Sequence of chain 1.B:
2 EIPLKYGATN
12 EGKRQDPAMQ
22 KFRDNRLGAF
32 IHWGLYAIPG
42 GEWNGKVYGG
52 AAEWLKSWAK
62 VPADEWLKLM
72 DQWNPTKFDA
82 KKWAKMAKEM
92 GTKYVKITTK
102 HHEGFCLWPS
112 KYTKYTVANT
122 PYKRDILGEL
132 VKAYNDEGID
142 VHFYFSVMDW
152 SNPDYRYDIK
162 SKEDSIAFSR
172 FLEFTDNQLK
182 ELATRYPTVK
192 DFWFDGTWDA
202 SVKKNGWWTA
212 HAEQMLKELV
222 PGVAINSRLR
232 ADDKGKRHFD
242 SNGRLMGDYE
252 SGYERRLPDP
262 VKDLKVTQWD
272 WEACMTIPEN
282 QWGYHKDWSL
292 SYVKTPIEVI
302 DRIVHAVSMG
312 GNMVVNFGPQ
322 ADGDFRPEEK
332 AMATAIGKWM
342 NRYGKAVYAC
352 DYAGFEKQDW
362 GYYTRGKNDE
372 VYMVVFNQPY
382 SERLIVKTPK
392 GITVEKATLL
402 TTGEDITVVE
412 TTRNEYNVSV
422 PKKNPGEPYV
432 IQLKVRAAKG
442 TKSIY

Binding-site contacts:
Ligand atom CAN contacts residue TRP55 of chain 1.B at 4.0 Å (hydrophobic).
Ligand atom CAC contacts residue TRP283 of chain 1.B at 3.8 Å (hydrophobic).
Ligand atom NAK contacts residue TRP199 of chain 1.B at 3.8 Å.
Ligand atom CAG contacts residue GLU255 of chain 1.B at 3.9 Å.
Ligand atom CAS contacts residue TRP55 of chain 1.B at 3.6 Å (hydrophobic).
Ligand atom CAB contacts residue HIS102 of chain 1.B at 3.8 Å.
Ligand atom CAA contacts residue TRP283 of chain 1.B at 3.6 Å (hydrophobic).
Ligand atom CAN contacts residue TRP199 of chain 1.B at 3.7 Å (hydrophobic).
Ligand atom CAB contacts residue ASP196 of chain 1.B at 4.0 Å.
Ligand atom OAH contacts residue HIS102 of chain 1.B at 2.8 Å (h-bond).
Ligand atom CAB contacts residue TRP283 of chain 1.B at 3.6 Å (hydrophobic).
Ligand atom OAI contacts residue HIS102 of chain 1.B at 3.2 Å (h-bond).
Ligand atom CAO contacts residue TRP199 of chain 1.B at 3.6 Å (hydrophobic).
Ligand atom CAQ contacts residue TRP199 of chain 1.B at 3.9 Å (hydrophobic).
Ligand atom NAE contacts residue GLU255 of chain 1.B at 3.2 Å (salt-bridge).
Ligand atom CAD contacts residue ASP196 of chain 1.B at 3.1 Å.
Ligand atom NAL contacts residue TRP55 of chain 1.B at 3.8 Å.
Ligand atom CAA contacts residue ASP196 of chain 1.B at 3.7 Å.
Ligand atom CAF contacts residue GLU255 of chain 1.B at 4.1 Å.
Ligand atom CAF contacts residue TRP55 of chain 1.B at 3.9 Å (hydrophobic).
Ligand atom NAM contacts residue TRP55 of chain 1.B at 3.5 Å (h-bond).
Ligand atom CAP contacts residue TRP199 of chain 1.B at 3.7 Å (hydrophobic).
Ligand atom OAI contacts residue TRP55 of chain 1.B at 3.2 Å (h-bond).
Ligand atom CAG contacts residue TRP194 of chain 1.B at 3.9 Å (hydrophobic).
Ligand atom CAG contacts residue ASP196 of chain 1.B at 3.9 Å.
Ligand atom CAA contacts residue GLU255 of chain 1.B at 3.3 Å.
Ligand atom OAH contacts residue ASP196 of chain 1.B at 3.3 Å (salt-bridge).
Ligand atom CAB contacts residue GLU54 of chain 1.B at 4.1 Å.
Ligand atom CAC contacts residue GLU54 of chain 1.B at 3.5 Å.
Ligand atom NAK contacts residue TRP55 of chain 1.B at 3.8 Å.
Ligand atom OAH contacts residue TYR145 of chain 1.B at 3.4 Å (h-bond).
Ligand atom CAJ contacts residue TRP199 of chain 1.B at 3.3 Å (hydrophobic).
Ligand atom CAD contacts residue GLU255 of chain 1.B at 4.1 Å.
Ligand atom OAI contacts residue GLU54 of chain 1.B at 2.7 Å (salt-bridge).
Ligand atom NAE contacts residue ASP196 of chain 1.B at 2.8 Å (salt-bridge).
Ligand atom CAG contacts residue TRP283 of chain 1.B at 3.9 Å (hydrophobic).
Ligand atom OAH contacts residue HIS33 of chain 1.B at 2.8 Å (h-bond).
Ligand atom CAB contacts residue HIS33 of chain 1.B at 3.4 Å.
Ligand atom CAC contacts residue HIS102 of chain 1.B at 4.0 Å.
Ligand atom CAD contacts residue HIS103 of chain 1.B at 4.1 Å.

This protein binds this small molecule.
Small molecule (SMILES): C[C@@H]1N[C@@H](c2cn(-c3ccccc3)nn2)[C@H](O)[C@@H]1O